Sequence of chain 1.E:
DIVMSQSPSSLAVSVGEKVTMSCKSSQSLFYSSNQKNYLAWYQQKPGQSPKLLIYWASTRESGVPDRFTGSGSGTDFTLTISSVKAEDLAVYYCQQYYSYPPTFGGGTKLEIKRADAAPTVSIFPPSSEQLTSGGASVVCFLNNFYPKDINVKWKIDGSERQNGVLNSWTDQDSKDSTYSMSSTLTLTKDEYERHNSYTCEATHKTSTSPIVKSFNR

Sequence of chain 1.D:
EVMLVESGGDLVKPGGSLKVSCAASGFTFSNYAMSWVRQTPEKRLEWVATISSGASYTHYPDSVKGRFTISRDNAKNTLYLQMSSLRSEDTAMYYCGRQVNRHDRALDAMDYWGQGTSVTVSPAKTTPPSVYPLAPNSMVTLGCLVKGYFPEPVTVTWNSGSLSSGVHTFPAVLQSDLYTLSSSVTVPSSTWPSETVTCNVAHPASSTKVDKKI

Sequence of chain 1.A:
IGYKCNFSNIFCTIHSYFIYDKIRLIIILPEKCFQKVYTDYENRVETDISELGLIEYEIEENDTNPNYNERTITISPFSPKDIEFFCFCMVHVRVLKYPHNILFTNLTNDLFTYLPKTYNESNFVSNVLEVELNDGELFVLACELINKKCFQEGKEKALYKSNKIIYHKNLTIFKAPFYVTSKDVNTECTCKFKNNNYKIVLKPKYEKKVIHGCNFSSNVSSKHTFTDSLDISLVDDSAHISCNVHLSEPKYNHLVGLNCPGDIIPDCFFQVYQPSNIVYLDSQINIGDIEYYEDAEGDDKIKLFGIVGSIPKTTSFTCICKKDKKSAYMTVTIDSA

This protein binds this small molecule.
Small molecule (SMILES): CC(=O)N[C@H]1[C@H](O[C@H]2[C@H](O)[C@@H](NC(C)=O)CO[C@@H]2CO)O[C@H](CO)[C@@H](O[C@@H]2O[C@H](CO)[C@@H](O)[C@H](O[C@H]3O[C@H](CO)[C@@H](O)[C@H](O)[C@@H]3O)[C@@H]2O)[C@@H]1O

Binding-site contacts:
Ligand atom C4 contacts residue ASN204 of chain 1.A at 4.3 Å.
Ligand atom C7 contacts residue GLU205 of chain 1.A at 3.8 Å.
Ligand atom O3 contacts residue LYS56 of chain 1.E at 4.0 Å.
Ligand atom C6 contacts residue SER53 of chain 1.E at 3.1 Å.
Ligand atom C8 contacts residue HIS122 of chain 1.D at 4.1 Å.
Ligand atom C3 contacts residue ASN204 of chain 1.A at 3.8 Å.
Ligand atom C7 contacts residue ASN204 of chain 1.A at 3.2 Å.
Ligand atom O7 contacts residue GLU205 of chain 1.A at 3.5 Å (salt-bridge).
Ligand atom C2 contacts residue ASN204 of chain 1.A at 2.5 Å.
Ligand atom C5 contacts residue SER53 of chain 1.E at 3.7 Å.
Ligand atom C1 contacts residue ASN54 of chain 1.E at 3.9 Å.
Ligand atom O5 contacts residue GLN55 of chain 1.E at 3.1 Å (h-bond).
Ligand atom C5 contacts residue ASN54 of chain 1.E at 4.0 Å.
Ligand atom C2 contacts residue ASN54 of chain 1.E at 3.6 Å.
Ligand atom C7 contacts residue NAG1 of chain 1.G at 4.3 Å.
Ligand atom O7 contacts residue ASN204 of chain 1.A at 3.3 Å (h-bond).
Ligand atom C1 contacts residue ASN204 of chain 1.A at 1.4 Å.
Ligand atom O5 contacts residue ASN54 of chain 1.E at 3.3 Å (h-bond).
Ligand atom N2 contacts residue NAG1 of chain 1.G at 3.9 Å.
Ligand atom O6 contacts residue SER53 of chain 1.E at 2.4 Å (h-bond).
Ligand atom C1 contacts residue SER53 of chain 1.E at 4.2 Å.
Ligand atom O7 contacts residue LYS56 of chain 1.E at 3.7 Å.
Ligand atom O6 contacts residue GLN55 of chain 1.E at 4.2 Å.
Ligand atom O5 contacts residue SER53 of chain 1.E at 3.0 Å (h-bond).
Ligand atom C8 contacts residue ASN204 of chain 1.A at 4.3 Å.
Ligand atom O5 contacts residue ASN204 of chain 1.A at 2.4 Å (h-bond).
Ligand atom C6 contacts residue GLN55 of chain 1.E at 3.3 Å.
Ligand atom N2 contacts residue ASN204 of chain 1.A at 2.8 Å (h-bond).
Ligand atom C6 contacts residue GLN55 of chain 1.E at 3.4 Å.
Ligand atom O4 contacts residue SER53 of chain 1.E at 4.3 Å.
Ligand atom O3 contacts residue ASN54 of chain 1.E at 3.7 Å.
Ligand atom O2 contacts residue GLN55 of chain 1.E at 3.9 Å.
Ligand atom C5 contacts residue ASN204 of chain 1.A at 3.7 Å.
Ligand atom O4 contacts residue ASN54 of chain 1.E at 4.1 Å.
Ligand atom C4 contacts residue ASN54 of chain 1.E at 3.9 Å.
Ligand atom O7 contacts residue SER53 of chain 1.E at 3.8 Å.
Ligand atom C3 contacts residue ASN54 of chain 1.E at 3.9 Å.
Ligand atom C8 contacts residue NAG1 of chain 1.G at 3.6 Å.
Ligand atom C8 contacts residue GLU205 of chain 1.A at 3.9 Å.
Ligand atom C5 contacts residue GLN55 of chain 1.E at 3.8 Å.